The small molecule below binds the protein below.
Small molecule (SMILES): CC(=O)N[C@@H]1[C@@H](O)[C@H](O[C@@H]2O[C@H](CO[C@]3(C(=O)O)C[C@H](O)[C@@H](NC(C)=O)[C@H]([C@H](O)[C@H](O)CO)O3)[C@H](O)[C@H](O)[C@H]2O)[C@@H](CO)O[C@H]1O

Binding-site contacts:
Ligand atom C9 contacts residue HIS178 of chain 1.E at 3.2 Å.
Ligand atom O1B contacts residue TYR90 of chain 1.E at 4.2 Å.
Ligand atom C10 contacts residue THR128 of chain 1.E at 3.9 Å.
Ligand atom C8 contacts residue TYR90 of chain 1.E at 3.6 Å (hydrophobic).
Ligand atom C5 contacts residue THR128 of chain 1.E at 3.7 Å.
Ligand atom O9 contacts residue TYR90 of chain 1.E at 2.8 Å (h-bond).
Ligand atom C4 contacts residue LEU221 of chain 1.E at 4.0 Å (hydrophobic).
Ligand atom C1 contacts residue THR129 of chain 1.E at 3.4 Å.
Ligand atom C8 contacts residue TRP146 of chain 1.E at 3.9 Å (hydrophobic).
Ligand atom C11 contacts residue VAL148 of chain 1.E at 4.0 Å (hydrophobic).
Ligand atom O9 contacts residue GLU185 of chain 1.E at 2.6 Å (salt-bridge).
Ligand atom C8 contacts residue GLU185 of chain 1.E at 4.1 Å.
Ligand atom C9 contacts residue TYR90 of chain 1.E at 3.3 Å (hydrophobic).
Ligand atom O1B contacts residue LYS130 of chain 1.E at 4.1 Å.
Ligand atom O3 contacts residue SER181 of chain 1.E at 3.6 Å (h-bond).
Ligand atom O8 contacts residue TYR90 of chain 1.E at 2.8 Å (h-bond).
Ligand atom O4 contacts residue THR128 of chain 1.E at 3.5 Å (h-bond).
Ligand atom C11 contacts residue GLY127 of chain 1.E at 3.7 Å.
Ligand atom O1B contacts residue THR129 of chain 1.E at 2.7 Å (h-bond).
Ligand atom O1B contacts residue LEU221 of chain 1.E at 3.8 Å.
Ligand atom O4 contacts residue GLU185 of chain 1.E at 3.1 Å (salt-bridge).
Ligand atom N5 contacts residue THR128 of chain 1.E at 3.0 Å (h-bond).
Ligand atom O9 contacts residue HIS178 of chain 1.E at 3.1 Å (h-bond).
Ligand atom O1A contacts residue LYS130 of chain 1.E at 2.8 Å (salt-bridge).
Ligand atom O1A contacts residue THR129 of chain 1.E at 3.3 Å (h-bond).
Ligand atom C4 contacts residue THR128 of chain 1.E at 3.3 Å.
Ligand atom C3 contacts residue LEU221 of chain 1.E at 4.0 Å (hydrophobic).
Ligand atom O8 contacts residue TRP146 of chain 1.E at 3.6 Å.
Ligand atom C7 contacts residue TRP146 of chain 1.E at 3.7 Å (hydrophobic).
Ligand atom C11 contacts residue TRP146 of chain 1.E at 3.7 Å (hydrophobic).
Ligand atom O10 contacts residue LEU189 of chain 1.E at 3.2 Å.
Ligand atom C9 contacts residue GLU185 of chain 1.E at 3.1 Å.
Ligand atom C9 contacts residue TRP146 of chain 1.E at 3.8 Å (hydrophobic).
Ligand atom C2 contacts residue GLU185 of chain 1.E at 3.9 Å.
Ligand atom C3 contacts residue GLU185 of chain 1.E at 3.6 Å.
Ligand atom C1 contacts residue LYS130 of chain 1.E at 3.8 Å.
Ligand atom C11 contacts residue THR128 of chain 1.E at 3.9 Å.
Ligand atom O3 contacts residue GLU185 of chain 1.E at 2.7 Å (salt-bridge).
Ligand atom C4 contacts residue GLU185 of chain 1.E at 3.9 Å.
Ligand atom O9 contacts residue GLY223 of chain 1.E at 3.9 Å.

Sequence of chain 1.E:
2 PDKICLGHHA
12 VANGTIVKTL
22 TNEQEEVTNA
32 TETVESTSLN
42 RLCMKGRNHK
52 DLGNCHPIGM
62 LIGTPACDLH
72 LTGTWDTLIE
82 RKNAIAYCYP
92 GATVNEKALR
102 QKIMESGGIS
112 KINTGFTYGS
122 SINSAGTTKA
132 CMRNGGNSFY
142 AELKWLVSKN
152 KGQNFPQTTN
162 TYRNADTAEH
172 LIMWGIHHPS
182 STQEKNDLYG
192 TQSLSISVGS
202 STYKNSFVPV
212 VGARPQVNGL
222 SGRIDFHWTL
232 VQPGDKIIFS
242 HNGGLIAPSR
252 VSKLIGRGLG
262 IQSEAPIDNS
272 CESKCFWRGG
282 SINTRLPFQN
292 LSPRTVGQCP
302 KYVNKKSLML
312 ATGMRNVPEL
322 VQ